This protein binds this small molecule.
Small molecule (SMILES): O=C(O)[C@@H]1CCCN1

Binding-site contacts:
Ligand atom C contacts residue ARG58 of chain 1.A at 3.6 Å.
Ligand atom O contacts residue ARG58 of chain 1.A at 2.9 Å (salt-bridge).
Ligand atom N contacts residue GLN66 of chain 1.A at 3.6 Å.
Ligand atom C contacts residue GLN66 of chain 1.A at 3.8 Å.
Ligand atom CG contacts residue LEU125 of chain 1.A at 4.0 Å (hydrophobic).
Ligand atom CD contacts residue GLY1 of chain 1.B at 2.5 Å.
Ligand atom C contacts residue MET64 of chain 1.A at 4.3 Å (hydrophobic).
Ligand atom CD contacts residue PHE116 of chain 1.A at 3.5 Å (hydrophobic).
Ligand atom CB contacts residue GLY1 of chain 1.B at 3.6 Å.
Ligand atom O contacts residue MET64 of chain 1.A at 4.4 Å.
Ligand atom CD contacts residue ALA104 of chain 1.A at 4.5 Å (hydrophobic).
Ligand atom C contacts residue GLY1 of chain 1.B at 3.3 Å.
Ligand atom N contacts residue GLY1 of chain 1.B at 1.3 Å.
Ligand atom CG contacts residue PHE116 of chain 1.A at 3.9 Å (hydrophobic).
Ligand atom OXT contacts residue GLY1 of chain 1.B at 3.3 Å.
Ligand atom CD contacts residue HIS129 of chain 1.A at 3.7 Å.
Ligand atom CD contacts residue GLN66 of chain 1.A at 3.5 Å.
Ligand atom CG contacts residue GLN66 of chain 1.A at 4.0 Å.
Ligand atom CA contacts residue GLY1 of chain 1.B at 2.5 Å.
Ligand atom CG contacts residue MET64 of chain 1.A at 4.3 Å (hydrophobic).
Ligand atom CG contacts residue PHE63 of chain 1.A at 4.2 Å (hydrophobic).
Ligand atom OXT contacts residue GLN66 of chain 1.A at 2.8 Å (h-bond).
Ligand atom N contacts residue HIS129 of chain 1.A at 3.9 Å.
Ligand atom O contacts residue PHE63 of chain 1.A at 4.1 Å.
Ligand atom CG contacts residue GLY1 of chain 1.B at 3.6 Å.
Ligand atom CA contacts residue GLN66 of chain 1.A at 4.3 Å.
Ligand atom OXT contacts residue ARG58 of chain 1.A at 2.8 Å (salt-bridge).
Ligand atom CB contacts residue LEU125 of chain 1.A at 4.1 Å (hydrophobic).
Ligand atom CB contacts residue PHE63 of chain 1.A at 3.8 Å (hydrophobic).
Ligand atom OXT contacts residue MET64 of chain 1.A at 4.0 Å.
Ligand atom O contacts residue GLY1 of chain 1.B at 4.3 Å.

Sequence of chain 1.A:
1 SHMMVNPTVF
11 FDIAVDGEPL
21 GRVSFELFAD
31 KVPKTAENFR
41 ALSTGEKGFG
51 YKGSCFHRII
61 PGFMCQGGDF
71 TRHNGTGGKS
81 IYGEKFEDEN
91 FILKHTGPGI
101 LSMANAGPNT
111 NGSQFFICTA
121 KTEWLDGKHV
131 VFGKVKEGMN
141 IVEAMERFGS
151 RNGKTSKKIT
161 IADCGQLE